This small molecule binds to this protein.
Small molecule (SMILES): CC(=O)N[C@@H]1[C@@H](O)[C@H](O)[C@@H](CO)O[C@H]1O

Binding-site contacts:
Ligand atom O5 contacts residue ASN111 of chain 1.B at 2.4 Å (h-bond).
Ligand atom C8 contacts residue ASN111 of chain 1.B at 4.4 Å.
Ligand atom O6 contacts residue ARG294 of chain 1.B at 4.5 Å.
Ligand atom C7 contacts residue ASN111 of chain 1.B at 3.3 Å.
Ligand atom C2 contacts residue ASN111 of chain 1.B at 2.5 Å.
Ligand atom O5 contacts residue ARG294 of chain 1.B at 3.6 Å (salt-bridge).
Ligand atom C1 contacts residue ARG294 of chain 1.B at 3.6 Å.
Ligand atom C2 contacts residue ARG294 of chain 1.B at 3.8 Å.
Ligand atom O7 contacts residue ARG294 of chain 1.B at 3.4 Å (salt-bridge).
Ligand atom C7 contacts residue ARG294 of chain 1.B at 4.3 Å.
Ligand atom C1 contacts residue THR109 of chain 1.B at 4.4 Å.
Ligand atom O7 contacts residue ASN111 of chain 1.B at 3.3 Å (h-bond).
Ligand atom C4 contacts residue ASN111 of chain 1.B at 4.2 Å.
Ligand atom C1 contacts residue ASN111 of chain 1.B at 1.4 Å.
Ligand atom N2 contacts residue ASN111 of chain 1.B at 2.9 Å (h-bond).
Ligand atom C5 contacts residue ASN111 of chain 1.B at 3.7 Å.
Ligand atom N2 contacts residue ARG294 of chain 1.B at 4.5 Å.
Ligand atom C6 contacts residue ASN111 of chain 1.B at 4.4 Å.
Ligand atom C3 contacts residue ASN111 of chain 1.B at 3.8 Å.
Ligand atom O6 contacts residue ILE192 of chain 1.B at 3.7 Å.

Sequence of chain 1.B:
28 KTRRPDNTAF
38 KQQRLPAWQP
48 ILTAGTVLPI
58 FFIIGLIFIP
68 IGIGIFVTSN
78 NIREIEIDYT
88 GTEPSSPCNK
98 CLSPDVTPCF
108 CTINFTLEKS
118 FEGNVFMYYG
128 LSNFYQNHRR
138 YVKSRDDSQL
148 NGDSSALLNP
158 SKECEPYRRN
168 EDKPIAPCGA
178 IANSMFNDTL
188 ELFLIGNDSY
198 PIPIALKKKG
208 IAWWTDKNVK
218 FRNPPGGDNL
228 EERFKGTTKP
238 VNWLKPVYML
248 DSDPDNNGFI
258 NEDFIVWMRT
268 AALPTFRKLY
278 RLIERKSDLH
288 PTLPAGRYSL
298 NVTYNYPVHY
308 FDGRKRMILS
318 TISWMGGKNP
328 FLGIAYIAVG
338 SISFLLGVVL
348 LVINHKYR